Sequence of chain 1.A:
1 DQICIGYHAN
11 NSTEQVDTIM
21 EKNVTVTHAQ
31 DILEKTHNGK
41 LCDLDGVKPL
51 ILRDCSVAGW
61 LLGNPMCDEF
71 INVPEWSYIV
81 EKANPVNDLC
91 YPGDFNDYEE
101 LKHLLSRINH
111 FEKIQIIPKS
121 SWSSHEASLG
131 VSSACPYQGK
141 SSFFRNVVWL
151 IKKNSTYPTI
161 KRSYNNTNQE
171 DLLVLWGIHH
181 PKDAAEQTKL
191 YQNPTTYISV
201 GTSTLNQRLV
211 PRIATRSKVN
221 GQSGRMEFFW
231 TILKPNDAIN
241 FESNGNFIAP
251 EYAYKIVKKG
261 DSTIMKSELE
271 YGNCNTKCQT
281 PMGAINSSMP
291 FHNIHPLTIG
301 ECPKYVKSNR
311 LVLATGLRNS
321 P

This small molecule binds to this protein.
Small molecule (SMILES): CC(=O)N[C@H]1[C@H](O[C@H]2[C@H](O)[C@@H](NC(C)=O)CO[C@@H]2CO)O[C@H](CO)[C@@H](O)[C@@H]1O

Binding-site contacts:
Ligand atom C2 contacts residue ASN23 of chain 1.A at 2.6 Å.
Ligand atom C7 contacts residue ASN23 of chain 1.A at 3.6 Å.
Ligand atom O5 contacts residue GLN15 of chain 1.A at 4.2 Å.
Ligand atom C3 contacts residue ASN23 of chain 1.A at 3.9 Å.
Ligand atom C5 contacts residue ASN23 of chain 1.A at 3.6 Å.
Ligand atom C8 contacts residue LYS22 of chain 1.A at 3.5 Å.
Ligand atom N2 contacts residue ASN23 of chain 1.A at 3.1 Å (h-bond).
Ligand atom O7 contacts residue ASN23 of chain 1.A at 3.6 Å.
Ligand atom O5 contacts residue ASN23 of chain 1.A at 2.3 Å (h-bond).
Ligand atom C4 contacts residue ASN23 of chain 1.A at 4.2 Å.
Ligand atom C1 contacts residue ASN23 of chain 1.A at 1.4 Å.